A protein and the small-molecule ligand that binds it are described below.
Small molecule (SMILES): CC(=O)N[C@@H]1[C@@H](O)[C@H](O)[C@@H](CO)O[C@H]1O

Sequence of chain 1.F:
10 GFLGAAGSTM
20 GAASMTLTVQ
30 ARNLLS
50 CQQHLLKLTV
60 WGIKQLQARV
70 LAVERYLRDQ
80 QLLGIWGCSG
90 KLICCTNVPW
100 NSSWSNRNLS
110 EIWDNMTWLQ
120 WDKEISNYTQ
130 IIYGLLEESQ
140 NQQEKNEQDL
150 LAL

Binding-site contacts:
Ligand atom C5 contacts residue ASN126 of chain 1.F at 3.7 Å.
Ligand atom O7 contacts residue TYR127 of chain 1.F at 3.8 Å.
Ligand atom C7 contacts residue LYS122 of chain 1.F at 4.5 Å.
Ligand atom C8 contacts residue ILE124 of chain 1.F at 4.3 Å (hydrophobic).
Ligand atom C1 contacts residue ASN126 of chain 1.F at 1.5 Å.
Ligand atom N2 contacts residue ASN126 of chain 1.F at 2.8 Å (h-bond).
Ligand atom C8 contacts residue TYR127 of chain 1.F at 4.3 Å (hydrophobic).
Ligand atom C8 contacts residue ASN126 of chain 1.F at 3.6 Å.
Ligand atom C7 contacts residue GLU123 of chain 1.F at 4.3 Å.
Ligand atom C8 contacts residue GLU123 of chain 1.F at 3.0 Å.
Ligand atom O5 contacts residue ASN126 of chain 1.F at 2.4 Å (h-bond).
Ligand atom C8 contacts residue LYS122 of chain 1.F at 3.3 Å.
Ligand atom C8 contacts residue SER125 of chain 1.F at 4.5 Å.
Ligand atom C3 contacts residue ASN126 of chain 1.F at 3.8 Å.
Ligand atom C2 contacts residue ASN126 of chain 1.F at 2.5 Å.
Ligand atom C7 contacts residue ASN126 of chain 1.F at 3.4 Å.
Ligand atom C4 contacts residue ASN126 of chain 1.F at 4.2 Å.
Ligand atom O7 contacts residue ASN126 of chain 1.F at 3.7 Å.